A small-molecule ligand and the protein it binds are described below.
Small molecule (SMILES): CSCC[C@H](N)C(=O)O

Binding-site contacts:
Ligand atom O contacts residue SF41 of chain 1.F at 2.1 Å.
Ligand atom CG contacts residue SF41 of chain 1.F at 3.5 Å.
Ligand atom N contacts residue SF41 of chain 1.F at 1.9 Å.
Ligand atom OXT contacts residue 5AD1 of chain 1.G at 4.0 Å.
Ligand atom CB contacts residue GLY179 of chain 1.A at 3.6 Å.
Ligand atom C contacts residue SER211 of chain 1.A at 3.6 Å.
Ligand atom CE contacts residue 5AD1 of chain 1.G at 4.0 Å.
Ligand atom C contacts residue SF41 of chain 1.F at 2.9 Å.
Ligand atom CB contacts residue MET176 of chain 1.A at 4.1 Å (hydrophobic).
Ligand atom CA contacts residue PRO181 of chain 1.A at 3.7 Å (hydrophobic).
Ligand atom CG contacts residue MET176 of chain 1.A at 3.8 Å (hydrophobic).
Ligand atom O contacts residue SER233 of chain 1.A at 3.1 Å (h-bond).
Ligand atom CB contacts residue MET175 of chain 1.A at 3.7 Å (hydrophobic).
Ligand atom OXT contacts residue THR212 of chain 1.A at 3.5 Å (h-bond).
Ligand atom CG contacts residue GLY179 of chain 1.A at 3.8 Å.
Ligand atom O contacts residue SER213 of chain 1.A at 3.3 Å (h-bond).
Ligand atom OXT contacts residue SER211 of chain 1.A at 2.5 Å (h-bond).
Ligand atom CB contacts residue PRO181 of chain 1.A at 3.9 Å (hydrophobic).
Ligand atom SD contacts residue 5AD1 of chain 1.G at 3.7 Å.
Ligand atom CA contacts residue GLY179 of chain 1.A at 3.7 Å.
Ligand atom CA contacts residue SER211 of chain 1.A at 3.5 Å.
Ligand atom SD contacts residue SF41 of chain 1.F at 2.4 Å.
Ligand atom N contacts residue GLU180 of chain 1.A at 3.4 Å (salt-bridge).
Ligand atom C contacts residue SER233 of chain 1.A at 3.2 Å.
Ligand atom CB contacts residue SF41 of chain 1.F at 3.8 Å.
Ligand atom CG contacts residue GLY177 of chain 1.A at 3.4 Å.
Ligand atom C contacts residue THR212 of chain 1.A at 4.1 Å.
Ligand atom CA contacts residue GLU180 of chain 1.A at 3.4 Å.
Ligand atom CE contacts residue GLY177 of chain 1.A at 3.6 Å.
Ligand atom N contacts residue GLY179 of chain 1.A at 3.1 Å (h-bond).
Ligand atom C contacts residue GLU180 of chain 1.A at 3.9 Å.
Ligand atom CB contacts residue SER211 of chain 1.A at 3.5 Å.
Ligand atom CG contacts residue 5AD1 of chain 1.G at 4.0 Å.
Ligand atom O contacts residue 5AD1 of chain 1.G at 3.9 Å.
Ligand atom C contacts residue SER213 of chain 1.A at 3.8 Å.
Ligand atom CE contacts residue SF41 of chain 1.F at 3.2 Å.
Ligand atom OXT contacts residue SER233 of chain 1.A at 2.6 Å (h-bond).
Ligand atom CE contacts residue CYS132 of chain 1.A at 4.0 Å (hydrophobic).
Ligand atom OXT contacts residue SER213 of chain 1.A at 3.6 Å.
Ligand atom CA contacts residue SF41 of chain 1.F at 3.0 Å.

Sequence of chain 1.A:
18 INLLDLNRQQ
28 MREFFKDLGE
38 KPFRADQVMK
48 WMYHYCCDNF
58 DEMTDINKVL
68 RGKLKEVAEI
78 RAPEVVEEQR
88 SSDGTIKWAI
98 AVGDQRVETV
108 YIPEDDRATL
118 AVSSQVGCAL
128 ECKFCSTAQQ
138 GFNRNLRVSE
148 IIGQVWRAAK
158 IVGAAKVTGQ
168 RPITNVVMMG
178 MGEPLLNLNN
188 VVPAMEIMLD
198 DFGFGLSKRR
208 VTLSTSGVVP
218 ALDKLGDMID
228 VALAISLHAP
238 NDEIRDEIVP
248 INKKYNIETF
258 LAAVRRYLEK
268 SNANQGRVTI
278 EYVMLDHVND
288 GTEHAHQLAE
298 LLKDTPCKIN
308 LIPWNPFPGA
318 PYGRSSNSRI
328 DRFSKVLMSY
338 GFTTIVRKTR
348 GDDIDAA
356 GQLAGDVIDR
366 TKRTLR